This protein binds this small molecule.
Small molecule (SMILES): CC(=O)N[C@H]1[C@H](O[C@H]2[C@H](O)[C@@H](NC(C)=O)CO[C@@H]2CO)O[C@H](CO)[C@@H](O)[C@@H]1O

Binding-site contacts:
Ligand atom O5 contacts residue ASN1071 of chain 1.C at 2.4 Å (h-bond).
Ligand atom C8 contacts residue GLU1069 of chain 1.C at 3.7 Å.
Ligand atom N2 contacts residue ASN1071 of chain 1.C at 2.9 Å (h-bond).
Ligand atom O4 contacts residue ALA703 of chain 1.C at 3.6 Å.
Ligand atom C3 contacts residue ASN1071 of chain 1.C at 3.8 Å.
Ligand atom C7 contacts residue ASN1071 of chain 1.C at 3.9 Å.
Ligand atom C1 contacts residue ASN1071 of chain 1.C at 1.4 Å.
Ligand atom C5 contacts residue ASN1071 of chain 1.C at 3.7 Å.
Ligand atom C2 contacts residue ALA703 of chain 1.C at 3.9 Å (hydrophobic).
Ligand atom C8 contacts residue ALA703 of chain 1.C at 4.4 Å (hydrophobic).
Ligand atom O7 contacts residue ALA703 of chain 1.C at 3.4 Å.
Ligand atom C4 contacts residue ASN1071 of chain 1.C at 4.2 Å.
Ligand atom N2 contacts residue ALA703 of chain 1.C at 3.9 Å.
Ligand atom O7 contacts residue ASN1071 of chain 1.C at 4.3 Å.
Ligand atom C1 contacts residue ALA703 of chain 1.C at 4.4 Å (hydrophobic).
Ligand atom C2 contacts residue ASN1071 of chain 1.C at 2.4 Å.
Ligand atom C7 contacts residue ALA703 of chain 1.C at 3.6 Å (hydrophobic).

Sequence of chain 1.C:
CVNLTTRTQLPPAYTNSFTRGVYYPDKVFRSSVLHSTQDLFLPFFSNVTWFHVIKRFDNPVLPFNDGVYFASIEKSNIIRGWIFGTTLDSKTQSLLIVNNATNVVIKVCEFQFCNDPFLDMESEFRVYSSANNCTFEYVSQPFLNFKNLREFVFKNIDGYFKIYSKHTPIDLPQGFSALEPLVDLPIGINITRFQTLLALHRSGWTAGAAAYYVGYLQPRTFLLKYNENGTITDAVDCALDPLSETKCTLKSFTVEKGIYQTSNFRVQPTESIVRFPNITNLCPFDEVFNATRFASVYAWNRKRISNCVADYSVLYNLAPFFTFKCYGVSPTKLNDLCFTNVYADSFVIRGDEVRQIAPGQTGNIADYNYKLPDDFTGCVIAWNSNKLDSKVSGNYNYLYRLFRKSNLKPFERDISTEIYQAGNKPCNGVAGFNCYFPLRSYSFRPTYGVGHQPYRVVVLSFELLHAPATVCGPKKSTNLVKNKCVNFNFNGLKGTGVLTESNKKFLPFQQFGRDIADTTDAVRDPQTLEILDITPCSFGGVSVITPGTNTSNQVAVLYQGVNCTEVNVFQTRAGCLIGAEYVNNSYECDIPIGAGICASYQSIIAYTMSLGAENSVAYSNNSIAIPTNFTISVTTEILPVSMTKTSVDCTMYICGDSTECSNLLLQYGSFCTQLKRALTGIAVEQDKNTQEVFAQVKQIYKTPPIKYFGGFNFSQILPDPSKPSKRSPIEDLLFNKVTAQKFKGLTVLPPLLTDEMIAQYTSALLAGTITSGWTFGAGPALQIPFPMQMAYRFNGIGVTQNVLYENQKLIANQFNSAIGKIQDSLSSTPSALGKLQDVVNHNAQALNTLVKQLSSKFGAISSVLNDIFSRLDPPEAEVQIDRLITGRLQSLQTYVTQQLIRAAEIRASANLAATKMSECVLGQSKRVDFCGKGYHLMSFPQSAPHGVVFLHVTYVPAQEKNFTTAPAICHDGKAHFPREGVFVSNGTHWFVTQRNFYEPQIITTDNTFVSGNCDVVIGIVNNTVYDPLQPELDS